Binding-site contacts:
Ligand atom C8 contacts residue ASP196 of chain 1.U at 3.5 Å.
Ligand atom N2 contacts residue ASN135 of chain 1.U at 2.8 Å (h-bond).
Ligand atom C8 contacts residue ASN197 of chain 1.U at 3.5 Å.
Ligand atom C7 contacts residue ASN135 of chain 1.U at 3.3 Å.
Ligand atom C8 contacts residue ASN135 of chain 1.U at 3.7 Å.
Ligand atom C2 contacts residue ASN135 of chain 1.U at 2.4 Å.
Ligand atom O7 contacts residue ASN135 of chain 1.U at 3.8 Å.
Ligand atom O5 contacts residue ASN135 of chain 1.U at 2.4 Å (h-bond).
Ligand atom C7 contacts residue ASN197 of chain 1.U at 4.0 Å.
Ligand atom C5 contacts residue ASN135 of chain 1.U at 3.7 Å.
Ligand atom C1 contacts residue ASN135 of chain 1.U at 1.4 Å.
Ligand atom C4 contacts residue ASN135 of chain 1.U at 4.2 Å.
Ligand atom N2 contacts residue ASN197 of chain 1.U at 3.4 Å (h-bond).
Ligand atom C3 contacts residue ASN135 of chain 1.U at 3.7 Å.

The protein below binds the small molecule below.
Small molecule (SMILES): CC(=O)N[C@@H]1[C@@H](O)[C@H](O)[C@@H](CO)O[C@H]1O

Sequence of chain 1.U:
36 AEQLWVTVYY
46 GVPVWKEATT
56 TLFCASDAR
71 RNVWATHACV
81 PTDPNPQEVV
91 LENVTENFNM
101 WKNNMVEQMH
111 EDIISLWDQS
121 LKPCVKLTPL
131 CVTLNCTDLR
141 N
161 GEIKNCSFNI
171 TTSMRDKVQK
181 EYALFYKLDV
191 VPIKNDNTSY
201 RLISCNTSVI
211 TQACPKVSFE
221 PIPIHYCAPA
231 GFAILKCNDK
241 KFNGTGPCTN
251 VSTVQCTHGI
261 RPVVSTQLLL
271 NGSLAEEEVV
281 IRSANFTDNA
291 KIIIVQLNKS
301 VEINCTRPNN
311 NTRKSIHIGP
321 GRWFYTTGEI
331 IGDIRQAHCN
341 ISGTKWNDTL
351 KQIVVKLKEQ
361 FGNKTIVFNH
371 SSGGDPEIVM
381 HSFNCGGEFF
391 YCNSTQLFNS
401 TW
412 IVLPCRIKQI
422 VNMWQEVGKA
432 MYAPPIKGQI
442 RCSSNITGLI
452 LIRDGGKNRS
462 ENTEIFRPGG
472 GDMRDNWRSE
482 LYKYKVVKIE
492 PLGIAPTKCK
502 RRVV